Sequence of chain 20.O:
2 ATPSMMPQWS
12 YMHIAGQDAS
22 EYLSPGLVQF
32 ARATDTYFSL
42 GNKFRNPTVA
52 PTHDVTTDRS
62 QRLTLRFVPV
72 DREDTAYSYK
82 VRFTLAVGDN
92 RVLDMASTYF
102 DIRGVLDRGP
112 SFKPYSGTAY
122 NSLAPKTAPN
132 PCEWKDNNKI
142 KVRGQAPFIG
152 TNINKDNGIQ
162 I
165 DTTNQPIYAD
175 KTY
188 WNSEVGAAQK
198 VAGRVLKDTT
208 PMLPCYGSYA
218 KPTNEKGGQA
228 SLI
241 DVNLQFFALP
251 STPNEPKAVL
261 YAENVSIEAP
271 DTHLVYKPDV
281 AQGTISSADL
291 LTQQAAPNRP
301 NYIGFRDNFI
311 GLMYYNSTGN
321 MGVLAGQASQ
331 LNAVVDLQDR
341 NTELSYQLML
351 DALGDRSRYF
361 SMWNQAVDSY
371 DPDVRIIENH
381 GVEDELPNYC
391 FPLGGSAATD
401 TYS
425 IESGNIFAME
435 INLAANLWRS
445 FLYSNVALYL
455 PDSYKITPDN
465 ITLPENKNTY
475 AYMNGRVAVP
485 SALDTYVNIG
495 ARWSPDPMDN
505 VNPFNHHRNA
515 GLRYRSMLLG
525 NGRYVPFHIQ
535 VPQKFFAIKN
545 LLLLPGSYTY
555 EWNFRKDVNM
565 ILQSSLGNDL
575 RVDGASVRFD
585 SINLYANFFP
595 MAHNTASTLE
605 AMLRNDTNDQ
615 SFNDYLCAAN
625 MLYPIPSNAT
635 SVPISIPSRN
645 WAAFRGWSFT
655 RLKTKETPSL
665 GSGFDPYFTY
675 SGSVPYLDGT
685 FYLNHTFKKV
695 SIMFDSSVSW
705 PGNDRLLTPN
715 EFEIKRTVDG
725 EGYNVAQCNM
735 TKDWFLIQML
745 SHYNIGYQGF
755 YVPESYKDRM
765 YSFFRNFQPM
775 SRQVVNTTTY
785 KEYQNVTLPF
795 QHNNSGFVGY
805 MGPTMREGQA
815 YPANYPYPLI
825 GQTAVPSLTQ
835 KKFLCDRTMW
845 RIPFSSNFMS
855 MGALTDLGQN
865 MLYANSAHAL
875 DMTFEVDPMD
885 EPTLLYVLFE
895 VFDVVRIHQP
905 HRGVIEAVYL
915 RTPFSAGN

Binding-site contacts:
Ligand atom NH1 contacts residue GLY27 of chain 20.N at 4.4 Å.
Ligand atom NH1 contacts residue PHE31 of chain 20.N at 3.0 Å.
Ligand atom OG1 contacts residue THR49 of chain 20.O at 4.2 Å.
Ligand atom O contacts residue PRO48 of chain 20.O at 3.4 Å.
Ligand atom CZ contacts residue PHE31 of chain 20.N at 4.3 Å (hydrophobic).
Ligand atom CA contacts residue ALA51 of chain 20.O at 4.4 Å (hydrophobic).
Ligand atom CG contacts residue TYR38 of chain 20.N at 3.7 Å (hydrophobic).
Ligand atom CD2 contacts residue VAL56 of chain 20.O at 3.8 Å (hydrophobic).
Ligand atom O contacts residue ALA34 of chain 20.N at 4.1 Å.
Ligand atom CE2 contacts residue ASP55 of chain 20.O at 3.6 Å.
Ligand atom O contacts residue VAL50 of chain 20.O at 3.7 Å.
Ligand atom CZ contacts residue PHE31 of chain 20.N at 4.2 Å (hydrophobic).
Ligand atom CB contacts residue ALA34 of chain 20.N at 4.3 Å (hydrophobic).
Ligand atom O contacts residue GLY17 of chain 20.O at 4.0 Å.
Ligand atom N contacts residue VAL50 of chain 20.O at 3.6 Å (h-bond).
Ligand atom CD2 contacts residue TYR38 of chain 20.N at 3.8 Å (hydrophobic).
Ligand atom N contacts residue VAL50 of chain 20.O at 4.2 Å.
Ligand atom O contacts residue THR49 of chain 20.O at 4.2 Å.
Ligand atom C contacts residue PRO48 of chain 20.O at 3.9 Å (hydrophobic).
Ligand atom CB contacts residue VAL56 of chain 20.O at 4.2 Å (hydrophobic).
Ligand atom CB contacts residue PRO48 of chain 20.O at 3.9 Å (hydrophobic).
Ligand atom CE2 contacts residue THR599 of chain 20.O at 4.2 Å.
Ligand atom O contacts residue PRO52 of chain 20.O at 4.0 Å.
Ligand atom OG1 contacts residue PRO48 of chain 20.O at 3.1 Å.
Ligand atom CD2 contacts residue HIS54 of chain 20.O at 4.4 Å.
Ligand atom CA contacts residue PRO48 of chain 20.O at 4.2 Å (hydrophobic).
Ligand atom C contacts residue PRO52 of chain 20.O at 4.2 Å (hydrophobic).
Ligand atom CD2 contacts residue ASP55 of chain 20.O at 3.8 Å.
Ligand atom NH2 contacts residue THR602 of chain 20.O at 4.4 Å.
Ligand atom CB contacts residue PRO52 of chain 20.O at 3.8 Å (hydrophobic).
Ligand atom CA contacts residue PRO52 of chain 20.O at 4.1 Å (hydrophobic).
Ligand atom CD1 contacts residue ALA34 of chain 20.N at 4.3 Å (hydrophobic).
Ligand atom C contacts residue VAL50 of chain 20.O at 3.6 Å (hydrophobic).
Ligand atom CA contacts residue VAL50 of chain 20.O at 3.0 Å (hydrophobic).
Ligand atom NH1 contacts residue MET606 of chain 20.O at 4.0 Å.
Ligand atom CB contacts residue THR49 of chain 20.O at 4.0 Å.
Ligand atom NH2 contacts residue MET606 of chain 20.O at 4.2 Å.
Ligand atom CD1 contacts residue TYR38 of chain 20.N at 4.4 Å (hydrophobic).
Ligand atom N contacts residue PRO52 of chain 20.O at 4.0 Å.
Ligand atom CB contacts residue TYR38 of chain 20.N at 3.6 Å (hydrophobic).

Sequence of chain 20.N:
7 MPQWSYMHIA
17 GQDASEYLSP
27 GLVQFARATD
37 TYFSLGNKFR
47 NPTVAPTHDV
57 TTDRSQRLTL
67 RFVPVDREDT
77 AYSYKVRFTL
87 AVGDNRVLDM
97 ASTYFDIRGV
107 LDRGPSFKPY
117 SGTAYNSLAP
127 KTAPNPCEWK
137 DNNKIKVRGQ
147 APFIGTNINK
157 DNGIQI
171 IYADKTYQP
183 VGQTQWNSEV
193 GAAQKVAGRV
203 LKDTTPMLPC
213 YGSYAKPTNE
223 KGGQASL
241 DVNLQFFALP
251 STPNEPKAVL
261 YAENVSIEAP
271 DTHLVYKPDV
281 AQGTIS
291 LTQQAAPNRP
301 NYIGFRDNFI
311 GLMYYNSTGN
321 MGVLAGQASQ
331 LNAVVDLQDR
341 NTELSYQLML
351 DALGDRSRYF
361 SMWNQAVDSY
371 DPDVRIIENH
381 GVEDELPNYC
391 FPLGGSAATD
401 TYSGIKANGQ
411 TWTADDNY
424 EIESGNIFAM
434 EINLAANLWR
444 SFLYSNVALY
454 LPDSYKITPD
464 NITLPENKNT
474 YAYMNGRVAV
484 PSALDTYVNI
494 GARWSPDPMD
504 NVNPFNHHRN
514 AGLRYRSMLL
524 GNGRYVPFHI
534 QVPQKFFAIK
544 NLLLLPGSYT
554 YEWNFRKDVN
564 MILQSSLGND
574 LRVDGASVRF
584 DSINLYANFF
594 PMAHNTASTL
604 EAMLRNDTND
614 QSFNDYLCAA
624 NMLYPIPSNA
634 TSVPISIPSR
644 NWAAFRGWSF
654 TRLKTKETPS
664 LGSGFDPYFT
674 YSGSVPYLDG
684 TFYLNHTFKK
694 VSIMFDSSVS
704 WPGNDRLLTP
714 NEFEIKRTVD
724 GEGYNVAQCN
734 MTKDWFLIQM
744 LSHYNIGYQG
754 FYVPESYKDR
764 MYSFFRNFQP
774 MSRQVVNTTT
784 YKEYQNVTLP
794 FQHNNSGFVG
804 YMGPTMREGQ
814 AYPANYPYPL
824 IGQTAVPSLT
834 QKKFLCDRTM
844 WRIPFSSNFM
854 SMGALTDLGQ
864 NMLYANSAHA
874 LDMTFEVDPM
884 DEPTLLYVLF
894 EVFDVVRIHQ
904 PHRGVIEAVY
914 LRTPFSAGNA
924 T

Sequence of chain 20.P:
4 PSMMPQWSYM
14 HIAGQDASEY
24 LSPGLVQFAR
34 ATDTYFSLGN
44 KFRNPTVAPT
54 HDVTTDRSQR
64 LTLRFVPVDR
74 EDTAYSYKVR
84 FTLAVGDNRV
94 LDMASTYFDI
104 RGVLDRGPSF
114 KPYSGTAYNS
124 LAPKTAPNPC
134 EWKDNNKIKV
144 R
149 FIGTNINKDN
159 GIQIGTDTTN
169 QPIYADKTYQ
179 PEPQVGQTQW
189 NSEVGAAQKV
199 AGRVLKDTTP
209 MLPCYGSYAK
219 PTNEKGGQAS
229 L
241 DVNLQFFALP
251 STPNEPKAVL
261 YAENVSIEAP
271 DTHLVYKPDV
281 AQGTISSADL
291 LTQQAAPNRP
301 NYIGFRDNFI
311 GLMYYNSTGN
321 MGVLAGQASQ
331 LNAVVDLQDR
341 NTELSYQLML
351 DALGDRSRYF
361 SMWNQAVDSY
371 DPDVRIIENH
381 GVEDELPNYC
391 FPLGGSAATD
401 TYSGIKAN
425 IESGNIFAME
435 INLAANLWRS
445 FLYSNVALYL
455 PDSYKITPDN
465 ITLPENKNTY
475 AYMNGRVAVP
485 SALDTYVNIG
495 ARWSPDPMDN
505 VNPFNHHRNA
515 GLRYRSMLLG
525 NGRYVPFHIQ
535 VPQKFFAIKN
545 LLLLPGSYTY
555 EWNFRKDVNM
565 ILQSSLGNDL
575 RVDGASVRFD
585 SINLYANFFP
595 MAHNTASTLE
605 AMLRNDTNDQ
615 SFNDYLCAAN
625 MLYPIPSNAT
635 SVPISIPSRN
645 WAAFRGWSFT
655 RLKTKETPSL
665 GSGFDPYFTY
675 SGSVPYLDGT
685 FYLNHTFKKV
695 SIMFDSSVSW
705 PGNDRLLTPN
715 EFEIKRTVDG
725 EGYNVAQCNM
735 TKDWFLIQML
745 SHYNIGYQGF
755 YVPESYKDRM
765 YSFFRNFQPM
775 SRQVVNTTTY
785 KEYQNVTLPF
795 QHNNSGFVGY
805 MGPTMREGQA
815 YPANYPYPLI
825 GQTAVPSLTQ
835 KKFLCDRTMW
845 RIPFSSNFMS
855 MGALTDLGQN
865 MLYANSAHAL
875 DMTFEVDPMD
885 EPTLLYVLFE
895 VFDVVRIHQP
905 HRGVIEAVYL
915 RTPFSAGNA

A small-molecule ligand and the protein it binds are described below.
Small molecule (SMILES): CSCC[C@H](NC(=O)[C@H](Cc1ccccc1)NC(=O)[C@H]1CCCN1C(=O)[C@@H](N)CCCN=C(N)N)C(=O)NCC(=O)N[C@@H](C=O)[C@@H](C)O